Binding-site contacts:
Ligand atom CAO contacts residue ASP195 of chain 1.C at 4.0 Å.
Ligand atom CBK contacts residue TRP54 of chain 1.C at 3.9 Å (hydrophobic).
Ligand atom OAP contacts residue ASP195 of chain 1.C at 3.3 Å (salt-bridge).
Ligand atom CAC contacts residue HIS32 of chain 1.C at 3.4 Å.
Ligand atom CAO contacts residue TRP193 of chain 1.C at 3.9 Å (hydrophobic).
Ligand atom NAA contacts residue ASP195 of chain 1.C at 2.7 Å (salt-bridge).
Ligand atom CAO contacts residue GLU254 of chain 1.C at 3.8 Å.
Ligand atom CAD contacts residue TRP282 of chain 1.C at 3.8 Å (hydrophobic).
Ligand atom CAE contacts residue ASP195 of chain 1.C at 3.1 Å.
Ligand atom OAQ contacts residue HIS101 of chain 1.C at 3.3 Å.
Ligand atom OAP contacts residue HIS32 of chain 1.C at 2.8 Å (h-bond).
Ligand atom CAC contacts residue ASP195 of chain 1.C at 4.0 Å.
Ligand atom CAB contacts residue ASP195 of chain 1.C at 3.8 Å.
Ligand atom CAD contacts residue HIS101 of chain 1.C at 4.1 Å.
Ligand atom CAP contacts residue TRP198 of chain 1.C at 3.7 Å (hydrophobic).
Ligand atom CAQ contacts residue SO41 of chain 1.M at 3.4 Å.
Ligand atom CAG contacts residue SO41 of chain 1.M at 3.5 Å.
Ligand atom CBL contacts residue TRP54 of chain 1.C at 3.8 Å (hydrophobic).
Ligand atom OAP contacts residue HIS101 of chain 1.C at 2.8 Å (h-bond).
Ligand atom CAC contacts residue GLU53 of chain 1.C at 3.9 Å.
Ligand atom CAP contacts residue SO41 of chain 1.M at 3.1 Å.
Ligand atom CAN contacts residue SO41 of chain 1.M at 3.8 Å.
Ligand atom CAB contacts residue GLU254 of chain 1.C at 3.1 Å.
Ligand atom CAO contacts residue HIS32 of chain 1.C at 4.0 Å.
Ligand atom CAF contacts residue TRP198 of chain 1.C at 4.1 Å (hydrophobic).
Ligand atom OAP contacts residue TYR144 of chain 1.C at 3.3 Å (h-bond).
Ligand atom OAQ contacts residue TRP54 of chain 1.C at 3.2 Å (h-bond).
Ligand atom CAE contacts residue GLU254 of chain 1.C at 3.7 Å.
Ligand atom CAC contacts residue TRP282 of chain 1.C at 3.6 Å (hydrophobic).
Ligand atom OAQ contacts residue GLU53 of chain 1.C at 2.5 Å (salt-bridge).
Ligand atom CAC contacts residue HIS101 of chain 1.C at 3.8 Å.
Ligand atom NAH contacts residue SO41 of chain 1.M at 2.7 Å (h-bond).
Ligand atom CAF contacts residue ASP195 of chain 1.C at 3.9 Å.
Ligand atom CAF contacts residue GLU254 of chain 1.C at 3.6 Å.
Ligand atom CAB contacts residue TRP282 of chain 1.C at 3.6 Å (hydrophobic).
Ligand atom NAA contacts residue GLU254 of chain 1.C at 3.0 Å (salt-bridge).
Ligand atom CAG contacts residue TRP54 of chain 1.C at 3.7 Å (hydrophobic).
Ligand atom CAO contacts residue TRP282 of chain 1.C at 3.8 Å (hydrophobic).
Ligand atom CAI contacts residue TRP198 of chain 1.C at 4.0 Å (hydrophobic).
Ligand atom CAD contacts residue GLU53 of chain 1.C at 3.2 Å.

A small-molecule ligand and the protein it binds are described below.
Small molecule (SMILES): CC1NC(CCNCCCC2=CC([Fe]C3C=CC=C3)C=C2)C(O)C1O

Sequence of chain 1.C:
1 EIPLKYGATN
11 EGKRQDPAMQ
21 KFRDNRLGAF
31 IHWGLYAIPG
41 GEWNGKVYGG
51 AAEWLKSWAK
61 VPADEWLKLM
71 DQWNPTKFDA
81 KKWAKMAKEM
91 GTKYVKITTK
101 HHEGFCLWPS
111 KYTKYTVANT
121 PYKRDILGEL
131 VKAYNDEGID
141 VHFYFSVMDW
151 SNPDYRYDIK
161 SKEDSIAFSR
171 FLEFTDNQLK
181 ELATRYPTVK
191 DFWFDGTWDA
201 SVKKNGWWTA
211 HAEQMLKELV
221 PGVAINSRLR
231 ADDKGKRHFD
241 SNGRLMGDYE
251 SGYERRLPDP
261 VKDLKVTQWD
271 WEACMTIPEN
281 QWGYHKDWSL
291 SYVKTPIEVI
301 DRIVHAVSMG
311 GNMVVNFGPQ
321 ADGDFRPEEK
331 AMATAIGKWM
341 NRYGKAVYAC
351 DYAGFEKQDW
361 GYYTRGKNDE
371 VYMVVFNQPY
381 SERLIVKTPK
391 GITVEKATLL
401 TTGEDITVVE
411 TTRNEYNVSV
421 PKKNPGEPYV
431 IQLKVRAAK